A protein and the small-molecule ligand that binds it are described below.
Small molecule (SMILES): CC(=O)[C@@]1(O)CC[C@H]2[C@@H]3CC=C4C[C@@H](O)CC[C@]4(C)[C@H]3CC[C@@]21C

Sequence of chain 1.C:
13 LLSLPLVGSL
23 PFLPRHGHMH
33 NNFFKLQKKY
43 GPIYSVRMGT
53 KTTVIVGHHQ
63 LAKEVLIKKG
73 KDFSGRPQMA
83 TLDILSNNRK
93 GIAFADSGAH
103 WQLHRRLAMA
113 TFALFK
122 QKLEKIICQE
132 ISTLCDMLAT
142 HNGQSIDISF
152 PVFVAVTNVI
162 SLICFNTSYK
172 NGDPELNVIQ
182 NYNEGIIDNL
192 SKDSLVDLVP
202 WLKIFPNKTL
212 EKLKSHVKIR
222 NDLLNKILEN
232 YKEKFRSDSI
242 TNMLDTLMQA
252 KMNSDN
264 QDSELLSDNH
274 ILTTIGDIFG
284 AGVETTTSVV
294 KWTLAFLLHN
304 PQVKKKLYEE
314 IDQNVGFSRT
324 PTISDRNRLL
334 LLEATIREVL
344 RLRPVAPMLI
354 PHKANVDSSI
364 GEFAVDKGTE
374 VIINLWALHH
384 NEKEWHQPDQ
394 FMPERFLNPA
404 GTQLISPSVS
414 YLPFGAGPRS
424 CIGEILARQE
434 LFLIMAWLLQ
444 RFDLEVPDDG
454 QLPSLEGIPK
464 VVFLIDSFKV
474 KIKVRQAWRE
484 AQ

Binding-site contacts:
Ligand atom OAX contacts residue THR288 of chain 1.C at 3.6 Å.
Ligand atom CAW contacts residue VAL464 of chain 1.C at 3.9 Å (hydrophobic).
Ligand atom CAW contacts residue LEU87 of chain 1.C at 4.2 Å (hydrophobic).
Ligand atom OAX contacts residue HEM1 of chain 1.I at 3.4 Å.
Ligand atom CAC contacts residue GLY283 of chain 1.C at 3.9 Å.
Ligand atom CAU contacts residue ALA284 of chain 1.C at 4.3 Å (hydrophobic).
Ligand atom CAS contacts residue THR288 of chain 1.C at 3.7 Å.
Ligand atom OAD contacts residue ASN184 of chain 1.C at 3.8 Å.
Ligand atom CAH contacts residue ASP280 of chain 1.C at 3.8 Å.
Ligand atom CAK contacts residue ALA284 of chain 1.C at 4.4 Å (hydrophobic).
Ligand atom CAP contacts residue ALA349 of chain 1.C at 4.3 Å (hydrophobic).
Ligand atom CAP contacts residue VAL348 of chain 1.C at 3.5 Å (hydrophobic).
Ligand atom CAR contacts residue PHE96 of chain 1.C at 4.4 Å (hydrophobic).
Ligand atom CAL contacts residue ILE353 of chain 1.C at 3.8 Å (hydrophobic).
Ligand atom CAE contacts residue LEU87 of chain 1.C at 4.0 Å (hydrophobic).
Ligand atom CAA contacts residue GLY283 of chain 1.C at 4.3 Å.
Ligand atom CAG contacts residue ASP280 of chain 1.C at 3.7 Å.
Ligand atom CAL contacts residue HEM1 of chain 1.I at 3.6 Å.
Ligand atom CAI contacts residue PHE96 of chain 1.C at 4.2 Å (hydrophobic).
Ligand atom CAB contacts residue ILE187 of chain 1.C at 4.4 Å (hydrophobic).
Ligand atom CAR contacts residue ILE353 of chain 1.C at 4.0 Å (hydrophobic).
Ligand atom CAL contacts residue ALA95 of chain 1.C at 4.1 Å (hydrophobic).
Ligand atom CAK contacts residue ALA95 of chain 1.C at 3.6 Å (hydrophobic).
Ligand atom CAB contacts residue ILE188 of chain 1.C at 4.3 Å (hydrophobic).
Ligand atom CAE contacts residue ARG221 of chain 1.C at 4.3 Å.
Ligand atom CAH contacts residue PHE96 of chain 1.C at 4.1 Å (hydrophobic).
Ligand atom CAP contacts residue THR288 of chain 1.C at 3.9 Å.
Ligand atom OAO contacts residue ILE353 of chain 1.C at 3.5 Å.
Ligand atom OAO contacts residue HEM1 of chain 1.I at 3.5 Å.
Ligand atom CAJ contacts residue ALA284 of chain 1.C at 3.9 Å (hydrophobic).
Ligand atom CAT contacts residue VAL465 of chain 1.C at 3.7 Å (hydrophobic).
Ligand atom OAX contacts residue ALA284 of chain 1.C at 3.8 Å.
Ligand atom OAO contacts residue ALA349 of chain 1.C at 4.2 Å.
Ligand atom CAN contacts residue HEM1 of chain 1.I at 3.8 Å.
Ligand atom CAG contacts residue PHE96 of chain 1.C at 4.2 Å (hydrophobic).
Ligand atom CAR contacts residue VAL464 of chain 1.C at 4.2 Å (hydrophobic).
Ligand atom CAS contacts residue VAL465 of chain 1.C at 3.9 Å (hydrophobic).
Ligand atom CAM contacts residue HEM1 of chain 1.I at 4.3 Å.
Ligand atom OAD contacts residue ILE187 of chain 1.C at 3.8 Å.
Ligand atom CAP contacts residue HEM1 of chain 1.I at 3.5 Å.